A small-molecule ligand and the protein it binds are described below.
Small molecule (SMILES): CC(=O)N[C@@H]1[C@@H](O)[C@H](O)[C@@H](CO)O[C@H]1O

Sequence of chain 1.A:
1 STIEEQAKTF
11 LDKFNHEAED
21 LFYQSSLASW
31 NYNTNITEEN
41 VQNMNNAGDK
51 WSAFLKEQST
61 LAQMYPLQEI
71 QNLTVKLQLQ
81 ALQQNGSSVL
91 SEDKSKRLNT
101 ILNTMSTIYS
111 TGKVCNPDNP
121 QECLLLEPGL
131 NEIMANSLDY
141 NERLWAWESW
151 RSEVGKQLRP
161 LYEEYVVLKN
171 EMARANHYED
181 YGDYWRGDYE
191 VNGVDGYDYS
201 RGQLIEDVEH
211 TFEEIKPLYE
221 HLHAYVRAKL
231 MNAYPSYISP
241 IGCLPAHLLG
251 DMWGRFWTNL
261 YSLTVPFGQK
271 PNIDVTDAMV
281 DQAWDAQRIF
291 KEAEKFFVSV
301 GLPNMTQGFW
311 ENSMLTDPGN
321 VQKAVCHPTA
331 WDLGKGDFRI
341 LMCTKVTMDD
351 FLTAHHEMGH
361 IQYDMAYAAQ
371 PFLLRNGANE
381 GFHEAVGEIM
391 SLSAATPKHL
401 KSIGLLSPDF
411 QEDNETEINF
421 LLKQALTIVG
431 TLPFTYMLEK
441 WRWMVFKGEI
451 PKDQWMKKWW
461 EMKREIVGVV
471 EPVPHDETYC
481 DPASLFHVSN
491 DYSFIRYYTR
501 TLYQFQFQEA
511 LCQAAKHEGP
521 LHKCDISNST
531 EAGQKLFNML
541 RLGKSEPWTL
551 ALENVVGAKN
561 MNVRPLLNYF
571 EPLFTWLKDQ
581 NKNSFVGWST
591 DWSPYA

Binding-site contacts:
Ligand atom O7 contacts residue ASN72 of chain 1.A at 4.0 Å.
Ligand atom C5 contacts residue ASN72 of chain 1.A at 3.7 Å.
Ligand atom C8 contacts residue ASN72 of chain 1.A at 3.3 Å.
Ligand atom C3 contacts residue ASN72 of chain 1.A at 3.9 Å.
Ligand atom C2 contacts residue ASN72 of chain 1.A at 2.6 Å.
Ligand atom C7 contacts residue ASN72 of chain 1.A at 3.0 Å.
Ligand atom C4 contacts residue ASN72 of chain 1.A at 4.3 Å.
Ligand atom N2 contacts residue ASN72 of chain 1.A at 2.3 Å (h-bond).
Ligand atom C1 contacts residue ASN72 of chain 1.A at 1.4 Å.
Ligand atom O5 contacts residue ASN72 of chain 1.A at 2.4 Å (h-bond).
Ligand atom O5 contacts residue LYS8 of chain 1.A at 4.3 Å.